The protein below binds the small molecule below.
Small molecule (SMILES): CCN(CC)c1ccc2c(c1)Oc1cc(N(CC)CC)ccc1C2c1ccccc1C(=O)OCCOCCOCCn1cc(CO[C@H]2O[C@H](CO)[C@@H](O)[C@H](O)[C@@H]2O)nn1

Sequence of chain 1.A:
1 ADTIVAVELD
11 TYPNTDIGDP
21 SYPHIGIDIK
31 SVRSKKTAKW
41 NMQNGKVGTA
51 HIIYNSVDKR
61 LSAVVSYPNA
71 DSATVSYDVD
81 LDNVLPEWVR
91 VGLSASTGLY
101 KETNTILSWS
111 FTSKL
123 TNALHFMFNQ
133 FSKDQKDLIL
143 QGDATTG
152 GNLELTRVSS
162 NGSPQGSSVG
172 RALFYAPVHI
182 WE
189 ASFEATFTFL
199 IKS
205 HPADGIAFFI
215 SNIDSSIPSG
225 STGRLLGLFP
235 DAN

Binding-site contacts:
Ligand atom C5T contacts residue TYR12 of chain 1.A at 3.2 Å (hydrophobic).
Ligand atom C12 contacts residue TYR12 of chain 1.A at 3.5 Å (hydrophobic).
Ligand atom C6M contacts residue TYR12 of chain 1.A at 3.7 Å (hydrophobic).
Ligand atom C5C contacts residue LEU99 of chain 1.A at 3.7 Å (hydrophobic).
Ligand atom C4T contacts residue TYR12 of chain 1.A at 3.3 Å (hydrophobic).
Ligand atom O3M contacts residue GLY227 of chain 1.A at 3.6 Å.
Ligand atom C6A contacts residue TYR12 of chain 1.A at 3.8 Å (hydrophobic).
Ligand atom O6M contacts residue ALA207 of chain 1.A at 3.3 Å.
Ligand atom C4M contacts residue ASP208 of chain 1.A at 3.4 Å.
Ligand atom C8 contacts residue ASP16 of chain 1.A at 3.4 Å.
Ligand atom O7 contacts residue ASP16 of chain 1.A at 3.7 Å.
Ligand atom O1B contacts residue TYR100 of chain 1.A at 3.8 Å.
Ligand atom C4M contacts residue GLY227 of chain 1.A at 3.9 Å.
Ligand atom C1M contacts residue LEU99 of chain 1.A at 3.6 Å (hydrophobic).
Ligand atom O6M contacts residue GLY98 of chain 1.A at 3.2 Å.
Ligand atom O4M contacts residue ASP208 of chain 1.A at 2.5 Å (salt-bridge).
Ligand atom C24 contacts residue LEU99 of chain 1.A at 3.9 Å (hydrophobic).
Ligand atom O4M contacts residue ARG228 of chain 1.A at 3.1 Å (salt-bridge).
Ligand atom C3M contacts residue ASN14 of chain 1.A at 3.9 Å.
Ligand atom C4M contacts residue ARG228 of chain 1.A at 3.7 Å.
Ligand atom C4C contacts residue LEU99 of chain 1.A at 3.9 Å (hydrophobic).
Ligand atom O7P contacts residue LEU99 of chain 1.A at 3.6 Å.
Ligand atom C3C contacts residue TYR100 of chain 1.A at 3.7 Å (hydrophobic).
Ligand atom C6M contacts residue ALA207 of chain 1.A at 3.6 Å (hydrophobic).
Ligand atom C1 contacts residue TYR12 of chain 1.A at 3.3 Å (hydrophobic).
Ligand atom O5M contacts residue LEU99 of chain 1.A at 3.4 Å (h-bond).
Ligand atom C13 contacts residue LEU99 of chain 1.A at 3.5 Å (hydrophobic).
Ligand atom C5M contacts residue ASP208 of chain 1.A at 3.9 Å.
Ligand atom O4M contacts residue ASN14 of chain 1.A at 3.0 Å (h-bond).
Ligand atom C14 contacts residue TYR100 of chain 1.A at 3.5 Å (hydrophobic).
Ligand atom C13 contacts residue TYR100 of chain 1.A at 3.9 Å (hydrophobic).
Ligand atom O6M contacts residue TYR100 of chain 1.A at 3.3 Å (h-bond).
Ligand atom C6M contacts residue ASP208 of chain 1.A at 3.4 Å.
Ligand atom O4M contacts residue GLY227 of chain 1.A at 3.8 Å.
Ligand atom O3M contacts residue ARG228 of chain 1.A at 3.0 Å (salt-bridge).
Ligand atom C3M contacts residue ARG228 of chain 1.A at 3.9 Å.
Ligand atom C5M contacts residue TYR12 of chain 1.A at 3.7 Å (hydrophobic).
Ligand atom O6M contacts residue LEU99 of chain 1.A at 3.1 Å (h-bond).
Ligand atom O6M contacts residue ASP208 of chain 1.A at 2.7 Å (salt-bridge).
Ligand atom C6C contacts residue LEU99 of chain 1.A at 3.8 Å (hydrophobic).